Sequence of chain 1.B:
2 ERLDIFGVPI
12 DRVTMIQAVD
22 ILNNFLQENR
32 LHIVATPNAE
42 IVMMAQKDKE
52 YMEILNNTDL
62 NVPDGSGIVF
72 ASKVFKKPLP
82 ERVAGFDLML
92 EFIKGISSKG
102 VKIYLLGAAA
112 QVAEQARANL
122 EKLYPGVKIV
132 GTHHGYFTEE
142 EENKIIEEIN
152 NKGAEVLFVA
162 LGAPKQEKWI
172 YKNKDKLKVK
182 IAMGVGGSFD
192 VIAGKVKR

A small-molecule ligand and the protein it binds are described below.
Small molecule (SMILES): CC(=O)N[C@@H]1[C@@H](OP(=O)(O)OP(=O)(O)OC[C@H]2O[C@@H](n3ccc(=O)[nH]c3=O)[C@H](O)[C@@H]2O)O[C@H](CO)[C@@H](O)[C@@H]1O

Binding-site contacts:
Ligand atom N31 contacts residue TYR137 of chain 1.B at 3.6 Å.
Ligand atom O30 contacts residue TYR137 of chain 1.B at 3.8 Å.
Ligand atom N26 contacts residue TYR137 of chain 1.B at 3.8 Å.
Ligand atom O19 contacts residue GLY163 of chain 1.B at 3.5 Å.
Ligand atom O30 contacts residue LYS166 of chain 1.B at 3.2 Å (salt-bridge).
Ligand atom O03 contacts residue GLN167 of chain 1.B at 3.5 Å (h-bond).
Ligand atom O34 contacts residue TYR137 of chain 1.B at 3.4 Å (h-bond).
Ligand atom O33 contacts residue ALA161 of chain 1.B at 3.3 Å (h-bond).
Ligand atom C22 contacts residue ASP191 of chain 1.B at 3.5 Å.
Ligand atom N31 contacts residue GLY136 of chain 1.B at 2.9 Å (h-bond).
Ligand atom O33 contacts residue GLY108 of chain 1.B at 3.7 Å.
Ligand atom C24 contacts residue ALA161 of chain 1.B at 3.6 Å (hydrophobic).
Ligand atom O35 contacts residue ASP191 of chain 1.B at 3.0 Å (salt-bridge).
Ligand atom C29 contacts residue TYR137 of chain 1.B at 3.7 Å (hydrophobic).
Ligand atom O33 contacts residue LEU162 of chain 1.B at 3.9 Å.
Ligand atom O18 contacts residue GLY163 of chain 1.B at 3.1 Å.
Ligand atom C27 contacts residue LEU162 of chain 1.B at 3.6 Å (hydrophobic).
Ligand atom O34 contacts residue ALA109 of chain 1.B at 3.2 Å.
Ligand atom O33 contacts residue ALA109 of chain 1.B at 2.7 Å (h-bond).
Ligand atom O25 contacts residue GLY163 of chain 1.B at 3.6 Å (h-bond).
Ligand atom O30 contacts residue GLY136 of chain 1.B at 3.4 Å (h-bond).
Ligand atom C21 contacts residue GLY188 of chain 1.B at 3.7 Å.
Ligand atom O38 contacts residue GLU41 of chain 1.B at 3.3 Å.
Ligand atom O33 contacts residue TYR137 of chain 1.B at 3.7 Å.
Ligand atom O18 contacts residue ALA164 of chain 1.B at 3.2 Å (h-bond).
Ligand atom C28 contacts residue LEU162 of chain 1.B at 3.8 Å (hydrophobic).
Ligand atom C29 contacts residue GLY136 of chain 1.B at 3.6 Å.
Ligand atom C32 contacts residue GLY136 of chain 1.B at 3.8 Å.
Ligand atom O34 contacts residue ALA110 of chain 1.B at 3.1 Å (h-bond).
Ligand atom O33 contacts residue GLY136 of chain 1.B at 3.5 Å.
Ligand atom C23 contacts residue TYR137 of chain 1.B at 3.7 Å (hydrophobic).
Ligand atom C32 contacts residue TYR137 of chain 1.B at 3.6 Å (hydrophobic).
Ligand atom O14 contacts residue GLY188 of chain 1.B at 3.5 Å.
Ligand atom C01 contacts residue ASP65 of chain 1.B at 3.3 Å.
Ligand atom O14 contacts residue GLY187 of chain 1.B at 3.1 Å (h-bond).
Ligand atom O35 contacts residue GLY188 of chain 1.B at 3.6 Å.
Ligand atom C01 contacts residue ASN39 of chain 1.B at 3.8 Å.
Ligand atom N04 contacts residue ASN39 of chain 1.B at 3.9 Å.
Ligand atom O25 contacts residue LEU162 of chain 1.B at 3.5 Å.
Ligand atom O39 contacts residue ASN39 of chain 1.B at 2.6 Å (h-bond).